This small molecule binds to this protein.
Small molecule (SMILES): CC(=O)N[C@H]1[C@H](O[C@H]2[C@H](O)[C@@H](NC(C)=O)CO[C@@H]2CO)O[C@H](CO)[C@@H](O[C@@H]2O[C@H](CO)[C@@H](O)[C@H](O[C@@H]3O[C@H](CO)[C@@H](O)[C@H](O)[C@@H]3O)[C@@H]2O)[C@@H]1O

Sequence of chain 1.A:
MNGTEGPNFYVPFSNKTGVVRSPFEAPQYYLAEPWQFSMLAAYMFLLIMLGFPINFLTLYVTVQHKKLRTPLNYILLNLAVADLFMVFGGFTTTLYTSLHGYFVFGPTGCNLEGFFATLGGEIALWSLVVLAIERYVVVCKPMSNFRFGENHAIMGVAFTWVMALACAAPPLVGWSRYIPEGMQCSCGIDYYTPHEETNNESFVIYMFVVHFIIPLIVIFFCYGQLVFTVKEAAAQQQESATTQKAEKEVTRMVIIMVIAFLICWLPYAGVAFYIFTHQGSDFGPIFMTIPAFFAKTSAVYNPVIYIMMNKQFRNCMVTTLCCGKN

Binding-site contacts:
Ligand atom C7 contacts residue ARG21 of chain 1.A at 3.9 Å.
Ligand atom C1 contacts residue ASN15 of chain 1.A at 1.4 Å.
Ligand atom O7 contacts residue ARG21 of chain 1.A at 3.1 Å (salt-bridge).
Ligand atom O4 contacts residue ARG21 of chain 1.A at 4.5 Å.
Ligand atom C3 contacts residue VAL20 of chain 1.A at 3.8 Å (hydrophobic).
Ligand atom C8 contacts residue VAL20 of chain 1.A at 3.6 Å (hydrophobic).
Ligand atom C4 contacts residue ASN15 of chain 1.A at 4.3 Å.
Ligand atom C5 contacts residue ARG21 of chain 1.A at 4.5 Å.
Ligand atom C8 contacts residue ARG21 of chain 1.A at 3.9 Å.
Ligand atom C7 contacts residue VAL20 of chain 1.A at 3.7 Å (hydrophobic).
Ligand atom C6 contacts residue ASN15 of chain 1.A at 4.4 Å.
Ligand atom N2 contacts residue THR4 of chain 1.A at 4.1 Å.
Ligand atom C7 contacts residue GLY18 of chain 1.A at 4.3 Å.
Ligand atom N2 contacts residue VAL20 of chain 1.A at 2.9 Å (h-bond).
Ligand atom C7 contacts residue ASN15 of chain 1.A at 3.6 Å.
Ligand atom C3 contacts residue ARG21 of chain 1.A at 4.1 Å.
Ligand atom O6 contacts residue ASN15 of chain 1.A at 4.0 Å.
Ligand atom C5 contacts residue ASN15 of chain 1.A at 3.8 Å.
Ligand atom C8 contacts residue THR4 of chain 1.A at 3.6 Å.
Ligand atom C1 contacts residue VAL20 of chain 1.A at 4.1 Å (hydrophobic).
Ligand atom N2 contacts residue ASN15 of chain 1.A at 2.6 Å (h-bond).
Ligand atom C8 contacts residue SER22 of chain 1.A at 4.2 Å.
Ligand atom C2 contacts residue VAL20 of chain 1.A at 3.8 Å (hydrophobic).
Ligand atom C7 contacts residue THR4 of chain 1.A at 3.8 Å.
Ligand atom C8 contacts residue PHE9 of chain 1.A at 4.2 Å (hydrophobic).
Ligand atom O3 contacts residue VAL20 of chain 1.A at 4.4 Å.
Ligand atom C1 contacts residue GLY18 of chain 1.A at 4.3 Å.
Ligand atom O5 contacts residue GLY18 of chain 1.A at 3.2 Å.
Ligand atom C3 contacts residue ASN15 of chain 1.A at 3.7 Å.
Ligand atom O7 contacts residue ASN15 of chain 1.A at 4.2 Å.
Ligand atom O5 contacts residue ASN15 of chain 1.A at 2.6 Å (h-bond).
Ligand atom C6 contacts residue GLY18 of chain 1.A at 4.2 Å.
Ligand atom C5 contacts residue GLY18 of chain 1.A at 3.8 Å.
Ligand atom O5 contacts residue VAL19 of chain 1.A at 4.4 Å.
Ligand atom O5 contacts residue VAL20 of chain 1.A at 4.1 Å.
Ligand atom C8 contacts residue GLY18 of chain 1.A at 3.8 Å.
Ligand atom C2 contacts residue ASN15 of chain 1.A at 2.4 Å.
Ligand atom O7 contacts residue GLY18 of chain 1.A at 4.2 Å.
Ligand atom O5 contacts residue ARG21 of chain 1.A at 4.1 Å.
Ligand atom O7 contacts residue THR4 of chain 1.A at 4.2 Å.